Binding-site contacts:
Ligand atom C25 contacts residue LEU83 of chain 1.A at 3.7 Å (hydrophobic).
Ligand atom C24 contacts residue HIS84 of chain 1.A at 3.7 Å.
Ligand atom C25 contacts residue PHE82 of chain 1.A at 3.6 Å (hydrophobic).
Ligand atom C25 contacts residue HIS84 of chain 1.A at 3.2 Å.
Ligand atom N7 contacts residue LEU83 of chain 1.A at 3.2 Å (h-bond).
Ligand atom N18 contacts residue PHE82 of chain 1.A at 3.9 Å.
Ligand atom C15 contacts residue ASP145 of chain 1.A at 3.0 Å.
Ligand atom C19 contacts residue LEU83 of chain 1.A at 3.7 Å (hydrophobic).
Ligand atom N7 contacts residue LEU134 of chain 1.A at 3.7 Å.
Ligand atom N17 contacts residue ASP145 of chain 1.A at 2.7 Å (salt-bridge).
Ligand atom C29 contacts residue PHE80 of chain 1.A at 3.7 Å (hydrophobic).
Ligand atom C2 contacts residue ILE10 of chain 1.A at 3.7 Å (hydrophobic).
Ligand atom C28 contacts residue ASP145 of chain 1.A at 3.9 Å.
Ligand atom C30 contacts residue PHE80 of chain 1.A at 3.5 Å (hydrophobic).
Ligand atom N1 contacts residue ILE10 of chain 1.A at 3.4 Å.
Ligand atom C27 contacts residue ALA144 of chain 1.A at 3.8 Å (hydrophobic).
Ligand atom N9 contacts residue ALA31 of chain 1.A at 3.6 Å.
Ligand atom C24 contacts residue PHE82 of chain 1.A at 3.8 Å (hydrophobic).
Ligand atom N7 contacts residue GLU81 of chain 1.A at 4.0 Å.
Ligand atom C13 contacts residue GLY13 of chain 1.A at 3.5 Å.
Ligand atom C8 contacts residue LEU134 of chain 1.A at 3.7 Å (hydrophobic).
Ligand atom N9 contacts residue LEU134 of chain 1.A at 3.7 Å.
Ligand atom N18 contacts residue LEU83 of chain 1.A at 3.0 Å (h-bond).
Ligand atom C15 contacts residue ASN132 of chain 1.A at 3.5 Å.
Ligand atom C21 contacts residue ILE10 of chain 1.A at 3.7 Å (hydrophobic).
Ligand atom C27 contacts residue LEU134 of chain 1.A at 4.0 Å (hydrophobic).
Ligand atom C13 contacts residue GLU12 of chain 1.A at 3.3 Å.
Ligand atom C5 contacts residue LEU134 of chain 1.A at 3.6 Å (hydrophobic).
Ligand atom C4 contacts residue LEU134 of chain 1.A at 3.6 Å (hydrophobic).
Ligand atom N7 contacts residue ALA31 of chain 1.A at 3.9 Å.
Ligand atom C14 contacts residue ASN132 of chain 1.A at 3.3 Å.
Ligand atom C8 contacts residue ALA31 of chain 1.A at 3.4 Å (hydrophobic).
Ligand atom C8 contacts residue LEU83 of chain 1.A at 3.9 Å (hydrophobic).
Ligand atom C8 contacts residue GLU81 of chain 1.A at 3.2 Å.
Ligand atom C14 contacts residue ASP145 of chain 1.A at 3.4 Å.
Ligand atom C28 contacts residue PHE80 of chain 1.A at 3.7 Å (hydrophobic).
Ligand atom N3 contacts residue VAL18 of chain 1.A at 3.8 Å.
Ligand atom N17 contacts residue ASN132 of chain 1.A at 2.9 Å (h-bond).
Ligand atom C6 contacts residue ILE10 of chain 1.A at 3.6 Å (hydrophobic).
Ligand atom C22 contacts residue ILE10 of chain 1.A at 3.9 Å (hydrophobic).

A protein and the small-molecule ligand that binds it are described below.
Small molecule (SMILES): NC1CCC(Nc2nc(NCc3ccccc3)c3ncn(C4CCCC4)c3n2)CC1

Sequence of chain 1.A:
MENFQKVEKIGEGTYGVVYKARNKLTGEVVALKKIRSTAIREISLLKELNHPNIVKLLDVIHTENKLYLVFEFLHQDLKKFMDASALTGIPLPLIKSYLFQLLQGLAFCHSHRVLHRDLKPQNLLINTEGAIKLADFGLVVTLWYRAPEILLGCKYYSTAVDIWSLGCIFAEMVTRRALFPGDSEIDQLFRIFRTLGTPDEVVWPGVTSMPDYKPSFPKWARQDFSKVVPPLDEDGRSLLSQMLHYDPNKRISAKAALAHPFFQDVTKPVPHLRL